Binding-site contacts:
Ligand atom C3 contacts residue TRP149 of chain 1.A at 3.7 Å (hydrophobic).
Ligand atom C5 contacts residue ASN152 of chain 1.A at 4.2 Å.
Ligand atom C3 contacts residue TYR62 of chain 1.A at 3.8 Å (hydrophobic).
Ligand atom C2 contacts residue TRP149 of chain 1.A at 4.2 Å (hydrophobic).
Ligand atom C3 contacts residue ASN61 of chain 1.A at 3.5 Å.
Ligand atom C6 contacts residue TRP119 of chain 1.A at 4.2 Å (hydrophobic).
Ligand atom C4 contacts residue TRP119 of chain 1.A at 4.0 Å (hydrophobic).
Ligand atom O2 contacts residue TYR62 of chain 1.A at 3.7 Å.
Ligand atom O3 contacts residue ASN61 of chain 1.A at 3.7 Å.
Ligand atom O3 contacts residue TRP149 of chain 1.A at 4.0 Å.
Ligand atom O4 contacts residue ASN152 of chain 1.A at 3.1 Å (h-bond).
Ligand atom O4 contacts residue TRP119 of chain 1.A at 4.4 Å.
Ligand atom O4 contacts residue TYR52 of chain 1.A at 4.4 Å.
Ligand atom C6 contacts residue TYR62 of chain 1.A at 4.0 Å (hydrophobic).
Ligand atom C6 contacts residue TRP149 of chain 1.A at 4.2 Å (hydrophobic).
Ligand atom O6 contacts residue TRP149 of chain 1.A at 3.9 Å.
Ligand atom O2 contacts residue TRP149 of chain 1.A at 3.9 Å.
Ligand atom O3 contacts residue TRP149 of chain 1.A at 4.0 Å.
Ligand atom C4 contacts residue ASN61 of chain 1.A at 3.8 Å.
Ligand atom C2 contacts residue TYR62 of chain 1.A at 3.8 Å (hydrophobic).
Ligand atom O3 contacts residue ASN152 of chain 1.A at 4.0 Å.
Ligand atom C5 contacts residue TRP149 of chain 1.A at 3.7 Å (hydrophobic).
Ligand atom C6 contacts residue VAL91 of chain 1.A at 3.7 Å (hydrophobic).
Ligand atom C5 contacts residue TRP119 of chain 1.A at 3.4 Å (hydrophobic).
Ligand atom C6 contacts residue ASN152 of chain 1.A at 3.5 Å.
Ligand atom C6 contacts residue TRP119 of chain 1.A at 3.6 Å (hydrophobic).
Ligand atom C1 contacts residue TRP149 of chain 1.A at 4.1 Å (hydrophobic).
Ligand atom C4 contacts residue TRP149 of chain 1.A at 4.0 Å (hydrophobic).
Ligand atom C4 contacts residue ASN152 of chain 1.A at 4.2 Å.
Ligand atom C2 contacts residue TRP149 of chain 1.A at 4.0 Å (hydrophobic).
Ligand atom O4 contacts residue ASN61 of chain 1.A at 3.1 Å (h-bond).
Ligand atom O5 contacts residue TRP119 of chain 1.A at 3.7 Å.
Ligand atom O3 contacts residue TYR62 of chain 1.A at 3.0 Å (h-bond).
Ligand atom C1 contacts residue TRP149 of chain 1.A at 3.6 Å (hydrophobic).
Ligand atom O6 contacts residue VAL91 of chain 1.A at 3.6 Å.
Ligand atom O5 contacts residue TRP149 of chain 1.A at 4.3 Å.
Ligand atom O4 contacts residue TRP119 of chain 1.A at 3.4 Å (h-bond).
Ligand atom C6 contacts residue ASN61 of chain 1.A at 4.3 Å.
Ligand atom C6 contacts residue TRP149 of chain 1.A at 4.2 Å (hydrophobic).

The small molecule below binds the protein below.
Small molecule (SMILES): OC[C@H]1O[C@@H](O)[C@H](O)[C@H](O[C@@H]2O[C@H]3CO[C@@H]([C@@H]2O)[C@@H]3O[C@@H]2O[C@H](CO)[C@H](O)[C@H](O[C@@H]3O[C@H]4CO[C@@H]([C@@H]3O)[C@@H]4O[C@@H]3O[C@H](CO)[C@H](O)[C@H](O[C@@H]4O[C@H]5CO[C@@H]([C@@H]4O)[C@@H]5O)[C@H]3O)[C@H]2O)[C@H]1O

Sequence of chain 1.A:
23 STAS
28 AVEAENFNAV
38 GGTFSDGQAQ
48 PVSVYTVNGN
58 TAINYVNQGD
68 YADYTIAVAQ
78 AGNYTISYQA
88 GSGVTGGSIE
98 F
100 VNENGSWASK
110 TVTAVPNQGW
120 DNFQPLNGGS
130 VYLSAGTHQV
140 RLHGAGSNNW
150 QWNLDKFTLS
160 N